Binding-site contacts:
Ligand atom NAI contacts residue ALA50 of chain 1.A at 3.8 Å.
Ligand atom CAR contacts residue TYR100 of chain 1.A at 3.7 Å (hydrophobic).
Ligand atom CAH contacts residue THR98 of chain 1.A at 3.7 Å.
Ligand atom OAS contacts residue TYR100 of chain 1.A at 2.6 Å (h-bond).
Ligand atom NAD contacts residue THR98 of chain 1.A at 3.0 Å (h-bond).
Ligand atom CBC contacts residue ILE96 of chain 1.A at 3.5 Å (hydrophobic).
Ligand atom CAM contacts residue GLY104 of chain 1.A at 3.6 Å.
Ligand atom CL contacts residue ALA50 of chain 1.A at 3.3 Å.
Ligand atom CAQ contacts residue GLY104 of chain 1.A at 3.8 Å.
Ligand atom CBE contacts residue GLU69 of chain 1.A at 3.3 Å.
Ligand atom CBB contacts residue THR98 of chain 1.A at 3.5 Å.
Ligand atom CBE contacts residue MET73 of chain 1.A at 3.8 Å (hydrophobic).
Ligand atom CAC contacts residue THR98 of chain 1.A at 3.5 Å.
Ligand atom OAF contacts residue VAL33 of chain 1.A at 3.8 Å.
Ligand atom NAK contacts residue TYR100 of chain 1.A at 3.8 Å.
Ligand atom CBD contacts residue LYS52 of chain 1.A at 3.5 Å.
Ligand atom NAI contacts residue MET101 of chain 1.A at 3.1 Å (h-bond).
Ligand atom CBD contacts residue GLU69 of chain 1.A at 3.7 Å.
Ligand atom CL contacts residue THR98 of chain 1.A at 3.6 Å.
Ligand atom NAK contacts residue MET101 of chain 1.A at 2.8 Å (h-bond).
Ligand atom CL contacts residue LYS52 of chain 1.A at 3.6 Å.
Ligand atom OAS contacts residue GLU102 of chain 1.A at 3.7 Å.
Ligand atom CAH contacts residue LEU152 of chain 1.A at 3.6 Å (hydrophobic).
Ligand atom CBC contacts residue LYS52 of chain 1.A at 3.7 Å.
Ligand atom CAH contacts residue GLU99 of chain 1.A at 3.5 Å.
Ligand atom CAV contacts residue GLU102 of chain 1.A at 3.5 Å.
Ligand atom CAP contacts residue GLY104 of chain 1.A at 3.8 Å.
Ligand atom CAM contacts residue TYR100 of chain 1.A at 3.7 Å (hydrophobic).
Ligand atom NAI contacts residue GLU99 of chain 1.A at 3.8 Å.
Ligand atom CAL contacts residue MET101 of chain 1.A at 3.4 Å (hydrophobic).
Ligand atom CAO contacts residue GLY104 of chain 1.A at 3.7 Å.
Ligand atom CAH contacts residue ALA50 of chain 1.A at 3.3 Å (hydrophobic).
Ligand atom CL contacts residue ILE51 of chain 1.A at 3.6 Å.
Ligand atom CAG contacts residue ALA50 of chain 1.A at 3.5 Å (hydrophobic).
Ligand atom CAL contacts residue GLY104 of chain 1.A at 3.7 Å.
Ligand atom CAG contacts residue LEU152 of chain 1.A at 3.6 Å (hydrophobic).
Ligand atom CAA contacts residue SER162 of chain 1.A at 3.8 Å.
Ligand atom CAN contacts residue GLY104 of chain 1.A at 3.6 Å.
Ligand atom CL contacts residue ILE96 of chain 1.A at 3.5 Å.
Ligand atom CAM contacts residue MET101 of chain 1.A at 3.1 Å (hydrophobic).

Sequence of chain 1.A:
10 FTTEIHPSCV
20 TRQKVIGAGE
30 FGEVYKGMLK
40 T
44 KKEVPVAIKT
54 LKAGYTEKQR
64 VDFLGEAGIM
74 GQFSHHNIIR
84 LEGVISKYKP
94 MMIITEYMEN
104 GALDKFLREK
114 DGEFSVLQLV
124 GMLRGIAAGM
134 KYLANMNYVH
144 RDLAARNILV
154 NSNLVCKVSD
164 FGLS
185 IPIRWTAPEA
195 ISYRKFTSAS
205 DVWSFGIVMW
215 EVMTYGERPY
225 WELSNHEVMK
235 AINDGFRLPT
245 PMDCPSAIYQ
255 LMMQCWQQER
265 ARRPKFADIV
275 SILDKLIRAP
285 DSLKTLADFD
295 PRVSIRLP

A protein and the small-molecule ligand that binds it are described below.
Small molecule (SMILES): Cc1cccc(Cl)c1NC(=O)c1cnc(Nc2cccc(C(=O)NC3CCNCC3)c2)s1